This protein binds this small molecule.
Small molecule (SMILES): CC(=O)N[C@@H]1[C@@H](O)[C@H](O)[C@@H](CO)O[C@H]1O

Sequence of chain 1.A:
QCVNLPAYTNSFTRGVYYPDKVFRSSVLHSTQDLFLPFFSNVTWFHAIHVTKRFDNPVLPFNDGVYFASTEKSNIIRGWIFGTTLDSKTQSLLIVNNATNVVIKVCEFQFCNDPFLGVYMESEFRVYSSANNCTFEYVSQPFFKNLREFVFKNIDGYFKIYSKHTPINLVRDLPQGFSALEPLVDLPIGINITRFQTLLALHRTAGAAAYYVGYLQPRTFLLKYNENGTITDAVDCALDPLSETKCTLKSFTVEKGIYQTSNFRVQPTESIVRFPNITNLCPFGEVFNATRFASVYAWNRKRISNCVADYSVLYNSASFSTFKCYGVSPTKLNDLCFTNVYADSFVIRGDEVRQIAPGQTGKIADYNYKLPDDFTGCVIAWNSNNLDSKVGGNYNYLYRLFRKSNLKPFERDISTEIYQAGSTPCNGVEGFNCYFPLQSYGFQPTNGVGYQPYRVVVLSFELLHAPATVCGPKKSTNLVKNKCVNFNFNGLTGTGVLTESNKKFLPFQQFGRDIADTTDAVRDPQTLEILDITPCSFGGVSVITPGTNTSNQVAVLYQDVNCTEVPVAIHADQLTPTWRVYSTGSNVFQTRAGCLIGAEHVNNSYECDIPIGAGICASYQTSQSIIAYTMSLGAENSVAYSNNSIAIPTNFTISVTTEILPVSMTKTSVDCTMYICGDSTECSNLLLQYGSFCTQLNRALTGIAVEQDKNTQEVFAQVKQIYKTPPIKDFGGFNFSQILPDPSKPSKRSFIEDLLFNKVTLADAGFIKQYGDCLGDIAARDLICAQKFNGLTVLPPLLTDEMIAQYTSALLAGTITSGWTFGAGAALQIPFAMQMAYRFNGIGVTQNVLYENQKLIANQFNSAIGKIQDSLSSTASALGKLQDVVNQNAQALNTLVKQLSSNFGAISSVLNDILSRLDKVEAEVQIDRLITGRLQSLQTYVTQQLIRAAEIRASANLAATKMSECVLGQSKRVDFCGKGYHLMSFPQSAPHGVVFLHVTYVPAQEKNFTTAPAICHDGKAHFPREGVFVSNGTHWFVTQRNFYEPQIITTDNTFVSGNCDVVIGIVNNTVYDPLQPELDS

Binding-site contacts:
Ligand atom C8 contacts residue ASN657 of chain 1.A at 4.5 Å.
Ligand atom C1 contacts residue ASN657 of chain 1.A at 1.4 Å.
Ligand atom N2 contacts residue ASN657 of chain 1.A at 2.9 Å (h-bond).
Ligand atom C2 contacts residue ASN657 of chain 1.A at 2.4 Å.
Ligand atom O7 contacts residue ASN657 of chain 1.A at 3.6 Å.
Ligand atom C4 contacts residue ASN657 of chain 1.A at 4.2 Å.
Ligand atom O5 contacts residue ASN657 of chain 1.A at 2.4 Å (h-bond).
Ligand atom C8 contacts residue HIS655 of chain 1.A at 4.0 Å.
Ligand atom C5 contacts residue ASN657 of chain 1.A at 3.7 Å.
Ligand atom C7 contacts residue ASN657 of chain 1.A at 3.5 Å.
Ligand atom C3 contacts residue ASN657 of chain 1.A at 3.8 Å.